Sequence of chain 1.B:
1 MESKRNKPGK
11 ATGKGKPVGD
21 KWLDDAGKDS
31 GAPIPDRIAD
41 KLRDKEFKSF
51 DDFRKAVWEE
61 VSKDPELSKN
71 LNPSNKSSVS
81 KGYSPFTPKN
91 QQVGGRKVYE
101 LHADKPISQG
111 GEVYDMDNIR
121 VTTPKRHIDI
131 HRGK

A small-molecule ligand and the protein it binds are described below.
Small molecule (SMILES): Cc1cn([C@H]2C[C@H](O[P](=O)(O)OC[C@H]3O[C@@H](n4ccc(N)nc4=O)C[C@@H]3O[P](=O)(O)OC[C@H]3O[C@@H](n4cnc5c(=O)nc(N)[nH]c54)C[C@@H]3O[P](=O)(O)OC[C@H]3O[C@@H](n4ccc(N)nc4=O)C[C@@H]3O)[C@@H](CO[P](=O)(O)O[C@H]3C[C@H](n4cnc5c(N)ncnc54)O[C@@H]3CO[P](=O)(O)O[C@H]3C[C@H](n4cnc5c(=O)nc(N)[nH]c54)O[C@@H]3COP(=O)=O)O2)c(=O)[nH]c1=O

Binding-site contacts:
Ligand atom N1 contacts residue DG3 of chain 1.H at 3.3 Å.
Ligand atom N4 contacts residue DG1 of chain 1.H at 2.7 Å (h-bond).
Ligand atom N3 contacts residue DG3 of chain 1.H at 3.2 Å.
Ligand atom C6 contacts residue DG7 of chain 1.H at 3.3 Å.
Ligand atom OP1 contacts residue LEU101 of chain 1.B at 2.9 Å (h-bond).
Ligand atom O2 contacts residue DA4 of chain 1.H at 3.1 Å.
Ligand atom N6 contacts residue DT5 of chain 1.H at 2.7 Å (h-bond).
Ligand atom N7 contacts residue ZN1 of chain 1.R at 2.2 Å.
Ligand atom O6 contacts residue DG7 of chain 1.H at 3.3 Å (h-bond).
Ligand atom N3 contacts residue DG3 of chain 1.H at 2.7 Å (h-bond).
Ligand atom N4 contacts residue DG3 of chain 1.H at 2.8 Å (h-bond).
Ligand atom C5 contacts residue ARG54 of chain 1.B at 3.3 Å.
Ligand atom OP2 contacts residue ARG54 of chain 1.B at 2.8 Å (salt-bridge).
Ligand atom N1 contacts residue DT5 of chain 1.H at 2.7 Å (h-bond).
Ligand atom P contacts residue ZN1 of chain 1.N at 3.3 Å.
Ligand atom C4 contacts residue DG3 of chain 1.H at 3.4 Å.
Ligand atom OP1 contacts residue HIS127 of chain 1.B at 3.1 Å (h-bond).
Ligand atom C5' contacts residue HIS127 of chain 1.B at 3.3 Å.
Ligand atom N1 contacts residue DC6 of chain 1.H at 2.7 Å (h-bond).
Ligand atom OP2 contacts residue ARG54 of chain 1.B at 2.8 Å (salt-bridge).
Ligand atom OP1 contacts residue ZN1 of chain 1.N at 2.1 Å.
Ligand atom N2 contacts residue DG3 of chain 1.H at 3.2 Å.
Ligand atom O6 contacts residue DC6 of chain 1.H at 2.7 Å (h-bond).
Ligand atom N1 contacts residue DC2 of chain 1.H at 2.8 Å (h-bond).
Ligand atom O2 contacts residue DG1 of chain 1.H at 2.9 Å (h-bond).
Ligand atom N3 contacts residue DA4 of chain 1.H at 2.8 Å (h-bond).
Ligand atom N6 contacts residue DA4 of chain 1.H at 3.4 Å (h-bond).
Ligand atom N3 contacts residue DG1 of chain 1.H at 2.8 Å (h-bond).
Ligand atom N2 contacts residue DC2 of chain 1.H at 2.6 Å (h-bond).
Ligand atom O3' contacts residue ZN1 of chain 1.N at 3.3 Å.
Ligand atom C5 contacts residue ZN1 of chain 1.R at 3.3 Å.
Ligand atom C2 contacts residue DG3 of chain 1.H at 3.4 Å.
Ligand atom N2 contacts residue DC6 of chain 1.H at 2.5 Å (h-bond).
Ligand atom O2 contacts residue DG3 of chain 1.H at 2.8 Å (h-bond).
Ligand atom OP1 contacts residue SER84 of chain 1.B at 2.9 Å (h-bond).
Ligand atom O6 contacts residue DC2 of chain 1.H at 2.8 Å (h-bond).
Ligand atom OP1 contacts residue HIS102 of chain 1.B at 3.2 Å.
Ligand atom C8 contacts residue ZN1 of chain 1.R at 3.2 Å.
Ligand atom O4 contacts residue DA4 of chain 1.H at 3.0 Å (h-bond).
Ligand atom OP1 contacts residue ALA103 of chain 1.B at 3.1 Å (h-bond).